Sequence of chain 1.A:
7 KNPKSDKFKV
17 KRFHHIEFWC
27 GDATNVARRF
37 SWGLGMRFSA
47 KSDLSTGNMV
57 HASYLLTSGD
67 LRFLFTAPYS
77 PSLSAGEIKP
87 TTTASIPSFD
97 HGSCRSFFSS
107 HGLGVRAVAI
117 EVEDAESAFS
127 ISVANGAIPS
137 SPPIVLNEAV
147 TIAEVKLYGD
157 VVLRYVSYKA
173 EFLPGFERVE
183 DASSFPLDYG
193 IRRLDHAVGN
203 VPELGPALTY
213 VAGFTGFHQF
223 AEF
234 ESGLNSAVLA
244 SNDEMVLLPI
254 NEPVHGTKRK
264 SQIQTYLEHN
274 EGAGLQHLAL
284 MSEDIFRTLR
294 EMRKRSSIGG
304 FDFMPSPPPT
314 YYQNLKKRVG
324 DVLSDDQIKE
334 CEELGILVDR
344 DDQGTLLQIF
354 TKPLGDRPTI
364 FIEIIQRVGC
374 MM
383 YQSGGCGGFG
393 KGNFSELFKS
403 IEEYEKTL

Binding-site contacts:
Ligand atom C11 contacts residue PHE396 of chain 1.A at 3.7 Å (hydrophobic).
Ligand atom C7 contacts residue SER239 of chain 1.A at 3.1 Å.
Ligand atom C5 contacts residue PRO252 of chain 1.A at 3.7 Å (hydrophobic).
Ligand atom C19 contacts residue LEU340 of chain 1.A at 3.6 Å (hydrophobic).
Ligand atom C3 contacts residue CO1 of chain 1.B at 2.9 Å.
Ligand atom C14 contacts residue GLY392 of chain 1.A at 3.6 Å.
Ligand atom C14 contacts residue PHE353 of chain 1.A at 3.9 Å (hydrophobic).
Ligand atom O2 contacts residue HIS198 of chain 1.A at 3.3 Å (h-bond).
Ligand atom C18 contacts residue PHE353 of chain 1.A at 3.6 Å (hydrophobic).
Ligand atom O6 contacts residue CO1 of chain 1.B at 2.1 Å.
Ligand atom O1 contacts residue LYS393 of chain 1.A at 3.9 Å.
Ligand atom C6 contacts residue SER239 of chain 1.A at 3.9 Å.
Ligand atom C4 contacts residue CO1 of chain 1.B at 2.8 Å.
Ligand atom C6 contacts residue VAL241 of chain 1.A at 3.7 Å (hydrophobic).
Ligand atom C15 contacts residue GLY392 of chain 1.A at 3.5 Å.
Ligand atom C3 contacts residue PHE391 of chain 1.A at 3.6 Å (hydrophobic).
Ligand atom O6 contacts residue PHE353 of chain 1.A at 3.5 Å.
Ligand atom C2 contacts residue PHE391 of chain 1.A at 3.6 Å (hydrophobic).
Ligand atom C4 contacts residue PHE391 of chain 1.A at 3.7 Å (hydrophobic).
Ligand atom C12 contacts residue PHE396 of chain 1.A at 3.8 Å (hydrophobic).
Ligand atom O6 contacts residue HIS280 of chain 1.A at 3.2 Å (h-bond).
Ligand atom O2 contacts residue HIS280 of chain 1.A at 3.4 Å (h-bond).
Ligand atom C5 contacts residue PHE391 of chain 1.A at 3.5 Å (hydrophobic).
Ligand atom C4 contacts residue HIS280 of chain 1.A at 3.9 Å.
Ligand atom C7 contacts residue GLU224 of chain 1.A at 3.2 Å.
Ligand atom O1 contacts residue PHE396 of chain 1.A at 3.6 Å.
Ligand atom C15 contacts residue PHE391 of chain 1.A at 3.5 Å (hydrophobic).
Ligand atom C16 contacts residue PHE353 of chain 1.A at 3.8 Å (hydrophobic).
Ligand atom C13 contacts residue PHE396 of chain 1.A at 3.8 Å (hydrophobic).
Ligand atom C10 contacts residue PHE391 of chain 1.A at 3.5 Å (hydrophobic).
Ligand atom C8 contacts residue GLU224 of chain 1.A at 3.9 Å.
Ligand atom O2 contacts residue CO1 of chain 1.B at 2.2 Å.
Ligand atom C18 contacts residue LEU340 of chain 1.A at 3.9 Å (hydrophobic).
Ligand atom O6 contacts residue GLU366 of chain 1.A at 3.2 Å (salt-bridge).
Ligand atom C8 contacts residue SER239 of chain 1.A at 3.4 Å.
Ligand atom C22 contacts residue ASN395 of chain 1.A at 3.7 Å.
Ligand atom C3 contacts residue HIS280 of chain 1.A at 3.9 Å.
Ligand atom C6 contacts residue GLU224 of chain 1.A at 3.8 Å.
Ligand atom C21 contacts residue ASN395 of chain 1.A at 3.5 Å.
Ligand atom O2 contacts residue VAL200 of chain 1.A at 3.8 Å.

A protein and the small-molecule ligand that binds it are described below.
Small molecule (SMILES): O=C1C(O)=C(C2CCC(c3ccc(Cl)cc3)CC2)C(=O)c2ccccc21